Sequence of chain 1.A:
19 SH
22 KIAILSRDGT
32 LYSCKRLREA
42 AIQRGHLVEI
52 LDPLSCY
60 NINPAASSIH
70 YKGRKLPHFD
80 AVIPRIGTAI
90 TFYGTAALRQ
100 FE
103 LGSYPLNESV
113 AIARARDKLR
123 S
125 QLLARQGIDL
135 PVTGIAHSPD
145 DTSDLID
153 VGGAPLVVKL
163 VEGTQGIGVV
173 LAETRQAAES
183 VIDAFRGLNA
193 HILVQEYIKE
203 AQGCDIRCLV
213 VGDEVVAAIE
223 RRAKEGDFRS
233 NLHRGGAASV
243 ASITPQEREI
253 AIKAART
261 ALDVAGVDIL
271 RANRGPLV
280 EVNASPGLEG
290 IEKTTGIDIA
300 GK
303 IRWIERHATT

Sequence of chain 4.A:
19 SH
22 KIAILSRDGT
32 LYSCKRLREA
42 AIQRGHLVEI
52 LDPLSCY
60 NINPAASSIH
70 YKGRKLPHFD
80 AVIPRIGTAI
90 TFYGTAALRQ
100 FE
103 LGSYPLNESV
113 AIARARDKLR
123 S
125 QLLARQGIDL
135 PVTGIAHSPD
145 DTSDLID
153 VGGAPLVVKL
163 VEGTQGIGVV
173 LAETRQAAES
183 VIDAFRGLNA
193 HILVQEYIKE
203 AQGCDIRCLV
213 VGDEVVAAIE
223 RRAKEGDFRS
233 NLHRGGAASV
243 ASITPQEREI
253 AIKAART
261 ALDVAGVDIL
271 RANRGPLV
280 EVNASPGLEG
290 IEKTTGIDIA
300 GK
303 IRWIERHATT

A small-molecule ligand and the protein it binds are described below.
Small molecule (SMILES): N[C@@H](CCC(=O)O)C(=O)O

Binding-site contacts:
Ligand atom OE2 contacts residue VAL112 of chain 4.A at 3.6 Å.
Ligand atom N contacts residue GLN125 of chain 1.A at 3.6 Å.
Ligand atom CA contacts residue ARG122 of chain 1.A at 4.5 Å.
Ligand atom O contacts residue LEU126 of chain 1.A at 4.0 Å.
Ligand atom N contacts residue ARG122 of chain 1.A at 3.1 Å (salt-bridge).
Ligand atom O contacts residue GLN125 of chain 1.A at 4.0 Å.
Ligand atom N contacts residue ARG98 of chain 4.A at 3.5 Å.
Ligand atom CB contacts residue ARG98 of chain 4.A at 4.5 Å.
Ligand atom CA contacts residue LEU126 of chain 1.A at 4.1 Å (hydrophobic).
Ligand atom OE2 contacts residue ARG122 of chain 1.A at 2.1 Å (salt-bridge).
Ligand atom CD contacts residue VAL112 of chain 4.A at 4.0 Å (hydrophobic).
Ligand atom CB contacts residue LEU126 of chain 1.A at 3.8 Å (hydrophobic).
Ligand atom C contacts residue LEU126 of chain 1.A at 3.7 Å (hydrophobic).
Ligand atom OE2 contacts residue ARG116 of chain 1.A at 3.7 Å.
Ligand atom N contacts residue LEU126 of chain 1.A at 3.1 Å (h-bond).
Ligand atom CG contacts residue ARG122 of chain 1.A at 3.2 Å.
Ligand atom CA contacts residue ARG98 of chain 4.A at 3.6 Å.
Ligand atom CD contacts residue ARG116 of chain 1.A at 3.8 Å.
Ligand atom OXT contacts residue LEU126 of chain 1.A at 3.4 Å.
Ligand atom OXT contacts residue ARG129 of chain 1.A at 2.4 Å (salt-bridge).
Ligand atom OE1 contacts residue ARG116 of chain 1.A at 3.7 Å.
Ligand atom C contacts residue ARG129 of chain 1.A at 3.3 Å.
Ligand atom CG contacts residue ARG116 of chain 1.A at 4.4 Å.
Ligand atom CG contacts residue ARG98 of chain 4.A at 4.1 Å.
Ligand atom O contacts residue ARG129 of chain 1.A at 3.1 Å.
Ligand atom O contacts residue MSE102 of chain 4.A at 3.8 Å.
Ligand atom CD contacts residue ARG122 of chain 1.A at 3.4 Å.
Ligand atom OE1 contacts residue ARG122 of chain 1.A at 4.3 Å.
Ligand atom OE1 contacts residue VAL112 of chain 4.A at 4.1 Å.